A small-molecule ligand and the protein it binds are described below.
Small molecule (SMILES): CC(=O)N[C@H]1[C@H](O[C@H]2[C@H](O)[C@@H](NC(C)=O)CO[C@@H]2CO)O[C@H](CO)[C@@H](O)[C@@H]1O

Sequence of chain 1.A:
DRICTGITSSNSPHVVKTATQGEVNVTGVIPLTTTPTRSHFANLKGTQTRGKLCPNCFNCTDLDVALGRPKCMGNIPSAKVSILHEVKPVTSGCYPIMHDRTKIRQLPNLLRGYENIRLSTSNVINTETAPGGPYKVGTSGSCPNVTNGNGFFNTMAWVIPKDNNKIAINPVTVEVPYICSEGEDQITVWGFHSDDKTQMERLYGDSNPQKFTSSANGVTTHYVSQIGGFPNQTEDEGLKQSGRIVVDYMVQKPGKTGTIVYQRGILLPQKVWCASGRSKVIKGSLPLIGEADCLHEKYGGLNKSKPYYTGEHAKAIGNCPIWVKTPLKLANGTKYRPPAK

Binding-site contacts:
Ligand atom C1 contacts residue ASN332 of chain 1.A at 1.4 Å.
Ligand atom C5 contacts residue ASN332 of chain 1.A at 3.5 Å.
Ligand atom C5 contacts residue ILE45 of chain 1.B at 3.9 Å (hydrophobic).
Ligand atom N2 contacts residue ILE45 of chain 1.B at 4.3 Å.
Ligand atom O7 contacts residue ILE45 of chain 1.B at 3.7 Å.
Ligand atom O7 contacts residue GLN42 of chain 1.B at 4.3 Å.
Ligand atom C7 contacts residue ILE45 of chain 1.B at 4.0 Å (hydrophobic).
Ligand atom O7 contacts residue ASN332 of chain 1.A at 4.3 Å.
Ligand atom C3 contacts residue ASN332 of chain 1.A at 3.9 Å.
Ligand atom C6 contacts residue ILE45 of chain 1.B at 4.2 Å (hydrophobic).
Ligand atom C4 contacts residue ASN332 of chain 1.A at 4.2 Å.
Ligand atom C7 contacts residue ILE30 of chain 1.A at 3.8 Å (hydrophobic).
Ligand atom O4 contacts residue ILE45 of chain 1.B at 4.0 Å.
Ligand atom C5 contacts residue TRP21 of chain 1.B at 4.1 Å (hydrophobic).
Ligand atom O6 contacts residue TRP21 of chain 1.B at 3.5 Å.
Ligand atom N2 contacts residue ASN332 of chain 1.A at 3.1 Å (h-bond).
Ligand atom O7 contacts residue ILE30 of chain 1.A at 4.2 Å.
Ligand atom O7 contacts residue THR41 of chain 1.B at 4.4 Å.
Ligand atom O5 contacts residue ASN332 of chain 1.A at 2.2 Å (h-bond).
Ligand atom C8 contacts residue ILE30 of chain 1.A at 3.5 Å (hydrophobic).
Ligand atom N2 contacts residue ILE30 of chain 1.A at 3.8 Å.
Ligand atom O5 contacts residue TRP21 of chain 1.B at 4.1 Å.
Ligand atom C7 contacts residue ASN332 of chain 1.A at 3.9 Å.
Ligand atom C8 contacts residue LEU52 of chain 1.B at 3.9 Å (hydrophobic).
Ligand atom C2 contacts residue ASN332 of chain 1.A at 2.5 Å.
Ligand atom C6 contacts residue TRP21 of chain 1.B at 3.8 Å (hydrophobic).
Ligand atom O6 contacts residue ASN332 of chain 1.A at 4.1 Å.

Sequence of chain 1.B:
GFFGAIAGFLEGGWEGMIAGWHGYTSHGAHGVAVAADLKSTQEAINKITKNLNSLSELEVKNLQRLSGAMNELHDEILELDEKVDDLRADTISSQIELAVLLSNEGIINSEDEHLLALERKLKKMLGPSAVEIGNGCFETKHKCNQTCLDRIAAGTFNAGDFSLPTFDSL